Binding-site contacts:
Ligand atom C1 contacts residue ASN65 of chain 1.C at 1.4 Å.
Ligand atom N2 contacts residue ASN65 of chain 1.C at 3.2 Å (h-bond).
Ligand atom C6 contacts residue PHE63 of chain 1.C at 4.4 Å (hydrophobic).
Ligand atom C6 contacts residue ASN65 of chain 1.C at 4.4 Å.
Ligand atom O7 contacts residue TYR32 of chain 1.C at 3.4 Å.
Ligand atom C7 contacts residue ASN65 of chain 1.C at 3.9 Å.
Ligand atom N2 contacts residue TYR32 of chain 1.C at 3.7 Å.
Ligand atom C7 contacts residue TYR32 of chain 1.C at 3.6 Å (hydrophobic).
Ligand atom C2 contacts residue ASN65 of chain 1.C at 2.6 Å.
Ligand atom C8 contacts residue ASN65 of chain 1.C at 4.0 Å.
Ligand atom C1 contacts residue TYR32 of chain 1.C at 4.5 Å (hydrophobic).
Ligand atom O6 contacts residue PHE63 of chain 1.C at 4.2 Å.
Ligand atom C5 contacts residue ASN65 of chain 1.C at 3.5 Å.
Ligand atom O6 contacts residue PRO632 of chain 1.C at 3.2 Å.
Ligand atom O4 contacts residue PRO632 of chain 1.C at 3.4 Å.
Ligand atom C4 contacts residue ASN65 of chain 1.C at 4.1 Å.
Ligand atom O5 contacts residue ASN65 of chain 1.C at 2.1 Å (h-bond).
Ligand atom C6 contacts residue PRO632 of chain 1.C at 4.1 Å (hydrophobic).
Ligand atom C3 contacts residue ASN65 of chain 1.C at 3.8 Å.

Sequence of chain 1.C:
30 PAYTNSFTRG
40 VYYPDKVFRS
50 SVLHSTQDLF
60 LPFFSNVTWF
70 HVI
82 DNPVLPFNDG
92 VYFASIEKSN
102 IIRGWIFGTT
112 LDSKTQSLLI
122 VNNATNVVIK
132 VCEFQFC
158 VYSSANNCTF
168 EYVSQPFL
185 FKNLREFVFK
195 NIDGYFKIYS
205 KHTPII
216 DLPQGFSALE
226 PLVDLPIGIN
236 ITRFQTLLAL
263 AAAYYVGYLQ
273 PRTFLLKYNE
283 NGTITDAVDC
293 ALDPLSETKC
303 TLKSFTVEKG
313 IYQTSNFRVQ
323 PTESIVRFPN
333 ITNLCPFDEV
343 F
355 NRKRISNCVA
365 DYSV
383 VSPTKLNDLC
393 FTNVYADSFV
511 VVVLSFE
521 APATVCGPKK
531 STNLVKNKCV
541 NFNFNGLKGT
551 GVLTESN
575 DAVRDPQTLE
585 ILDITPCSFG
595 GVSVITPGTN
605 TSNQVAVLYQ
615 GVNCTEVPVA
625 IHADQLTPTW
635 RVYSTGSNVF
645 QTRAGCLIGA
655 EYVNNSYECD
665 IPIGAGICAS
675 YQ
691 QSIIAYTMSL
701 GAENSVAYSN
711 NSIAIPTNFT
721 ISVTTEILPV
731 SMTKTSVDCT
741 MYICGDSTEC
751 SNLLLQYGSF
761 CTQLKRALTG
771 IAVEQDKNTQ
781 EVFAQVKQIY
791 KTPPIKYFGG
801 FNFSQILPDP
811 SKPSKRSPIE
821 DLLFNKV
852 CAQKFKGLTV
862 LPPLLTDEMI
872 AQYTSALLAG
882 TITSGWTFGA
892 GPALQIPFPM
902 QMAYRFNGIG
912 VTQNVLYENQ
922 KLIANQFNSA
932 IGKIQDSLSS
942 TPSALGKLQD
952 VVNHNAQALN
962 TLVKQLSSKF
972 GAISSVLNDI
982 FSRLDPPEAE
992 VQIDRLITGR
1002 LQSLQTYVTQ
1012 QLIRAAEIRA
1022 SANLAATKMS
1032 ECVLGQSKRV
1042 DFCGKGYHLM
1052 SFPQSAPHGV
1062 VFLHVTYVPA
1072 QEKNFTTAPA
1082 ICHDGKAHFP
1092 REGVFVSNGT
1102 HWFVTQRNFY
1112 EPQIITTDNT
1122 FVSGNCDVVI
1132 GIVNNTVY

This small molecule binds to this protein.
Small molecule (SMILES): CC(=O)N[C@@H]1[C@@H](O)[C@H](O)[C@@H](CO)O[C@H]1O